Sequence of chain 1.C:
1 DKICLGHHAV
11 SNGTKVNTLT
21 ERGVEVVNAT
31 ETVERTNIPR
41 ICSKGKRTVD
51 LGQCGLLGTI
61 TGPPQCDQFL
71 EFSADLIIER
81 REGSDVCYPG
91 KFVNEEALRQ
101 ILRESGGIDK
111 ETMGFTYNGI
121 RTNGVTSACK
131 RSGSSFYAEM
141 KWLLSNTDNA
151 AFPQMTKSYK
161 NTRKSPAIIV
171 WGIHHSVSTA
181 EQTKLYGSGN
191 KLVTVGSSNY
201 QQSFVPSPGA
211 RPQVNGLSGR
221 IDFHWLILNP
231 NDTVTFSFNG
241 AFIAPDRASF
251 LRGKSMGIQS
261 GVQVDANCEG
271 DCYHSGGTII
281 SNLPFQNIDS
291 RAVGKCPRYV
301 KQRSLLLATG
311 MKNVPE

Binding-site contacts:
Ligand atom C7 contacts residue ASN231 of chain 1.C at 3.1 Å.
Ligand atom C3 contacts residue ASN231 of chain 1.C at 3.8 Å.
Ligand atom O5 contacts residue ASN231 of chain 1.C at 2.4 Å (h-bond).
Ligand atom C2 contacts residue ASN231 of chain 1.C at 2.5 Å.
Ligand atom C4 contacts residue ASN231 of chain 1.C at 4.3 Å.
Ligand atom C1 contacts residue ASN231 of chain 1.C at 1.4 Å.
Ligand atom C8 contacts residue ASN231 of chain 1.C at 4.3 Å.
Ligand atom C5 contacts residue ASN231 of chain 1.C at 3.7 Å.
Ligand atom O7 contacts residue ASN231 of chain 1.C at 3.1 Å (h-bond).
Ligand atom N2 contacts residue ASN231 of chain 1.C at 2.8 Å (h-bond).

This protein binds this small molecule.
Small molecule (SMILES): CC(=O)N[C@@H]1[C@@H](O)[C@H](O)[C@@H](CO)O[C@H]1O